A small-molecule ligand and the protein it binds are described below.
Small molecule (SMILES): CC(=O)N[C@@H]1[C@@H](O)[C@H](O)[C@@H](CO)O[C@H]1O

Binding-site contacts:
Ligand atom C3 contacts residue THR122 of chain 1.A at 4.0 Å.
Ligand atom O4 contacts residue ASN123 of chain 1.A at 4.1 Å.
Ligand atom C3 contacts residue ASN123 of chain 1.A at 4.1 Å.
Ligand atom C7 contacts residue ASN120 of chain 1.A at 3.2 Å.
Ligand atom C8 contacts residue ASN120 of chain 1.A at 4.3 Å.
Ligand atom C4 contacts residue ASN120 of chain 1.A at 4.3 Å.
Ligand atom C3 contacts residue ASN120 of chain 1.A at 3.8 Å.
Ligand atom C1 contacts residue THR122 of chain 1.A at 3.3 Å.
Ligand atom C2 contacts residue ASN120 of chain 1.A at 2.5 Å.
Ligand atom C6 contacts residue VAL125 of chain 1.A at 3.7 Å (hydrophobic).
Ligand atom C5 contacts residue ASN120 of chain 1.A at 3.7 Å.
Ligand atom N2 contacts residue THR122 of chain 1.A at 2.9 Å (h-bond).
Ligand atom O6 contacts residue VAL125 of chain 1.A at 4.2 Å.
Ligand atom C2 contacts residue THR122 of chain 1.A at 3.5 Å.
Ligand atom N2 contacts residue ASN120 of chain 1.A at 2.9 Å (h-bond).
Ligand atom C7 contacts residue THR122 of chain 1.A at 3.8 Å.
Ligand atom C5 contacts residue ASN123 of chain 1.A at 4.2 Å.
Ligand atom C1 contacts residue ASN120 of chain 1.A at 1.4 Å.
Ligand atom O7 contacts residue ASN120 of chain 1.A at 3.2 Å (h-bond).
Ligand atom C4 contacts residue ASN123 of chain 1.A at 4.4 Å.
Ligand atom C8 contacts residue THR122 of chain 1.A at 3.8 Å.
Ligand atom O5 contacts residue ASN120 of chain 1.A at 2.4 Å (h-bond).

Sequence of chain 1.A:
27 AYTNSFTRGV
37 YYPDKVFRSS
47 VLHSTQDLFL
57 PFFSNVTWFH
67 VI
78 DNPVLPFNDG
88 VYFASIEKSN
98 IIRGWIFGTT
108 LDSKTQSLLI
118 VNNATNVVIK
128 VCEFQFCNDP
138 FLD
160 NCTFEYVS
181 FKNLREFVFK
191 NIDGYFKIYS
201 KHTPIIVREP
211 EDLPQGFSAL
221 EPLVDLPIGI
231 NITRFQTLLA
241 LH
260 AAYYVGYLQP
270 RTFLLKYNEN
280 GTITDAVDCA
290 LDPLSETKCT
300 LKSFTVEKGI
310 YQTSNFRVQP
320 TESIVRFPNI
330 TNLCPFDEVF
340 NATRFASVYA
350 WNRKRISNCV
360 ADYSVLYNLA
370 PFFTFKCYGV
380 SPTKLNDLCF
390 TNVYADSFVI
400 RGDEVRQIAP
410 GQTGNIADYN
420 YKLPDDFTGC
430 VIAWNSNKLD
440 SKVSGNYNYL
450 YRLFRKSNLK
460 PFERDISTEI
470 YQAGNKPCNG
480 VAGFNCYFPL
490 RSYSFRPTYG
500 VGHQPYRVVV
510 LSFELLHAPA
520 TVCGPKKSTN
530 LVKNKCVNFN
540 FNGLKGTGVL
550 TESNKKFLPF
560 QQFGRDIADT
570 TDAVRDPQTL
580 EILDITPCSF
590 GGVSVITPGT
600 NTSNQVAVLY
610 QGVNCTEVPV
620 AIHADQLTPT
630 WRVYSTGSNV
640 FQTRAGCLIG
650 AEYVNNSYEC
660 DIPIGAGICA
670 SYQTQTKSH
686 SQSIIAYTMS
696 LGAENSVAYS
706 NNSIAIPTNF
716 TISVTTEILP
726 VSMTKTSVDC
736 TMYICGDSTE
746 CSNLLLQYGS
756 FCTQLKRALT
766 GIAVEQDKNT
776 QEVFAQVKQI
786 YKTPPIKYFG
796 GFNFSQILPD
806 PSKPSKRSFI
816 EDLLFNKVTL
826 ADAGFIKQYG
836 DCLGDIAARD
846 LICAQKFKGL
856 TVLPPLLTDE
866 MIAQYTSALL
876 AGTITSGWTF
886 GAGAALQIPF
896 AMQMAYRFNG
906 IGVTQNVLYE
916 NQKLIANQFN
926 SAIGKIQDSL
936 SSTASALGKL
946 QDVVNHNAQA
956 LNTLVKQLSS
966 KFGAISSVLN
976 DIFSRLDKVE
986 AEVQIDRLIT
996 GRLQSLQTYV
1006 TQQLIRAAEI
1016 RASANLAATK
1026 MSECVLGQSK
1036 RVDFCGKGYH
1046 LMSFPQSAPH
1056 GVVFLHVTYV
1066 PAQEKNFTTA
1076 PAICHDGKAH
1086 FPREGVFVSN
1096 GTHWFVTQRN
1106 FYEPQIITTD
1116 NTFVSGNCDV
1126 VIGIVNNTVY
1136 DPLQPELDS